Sequence of chain 1.A:
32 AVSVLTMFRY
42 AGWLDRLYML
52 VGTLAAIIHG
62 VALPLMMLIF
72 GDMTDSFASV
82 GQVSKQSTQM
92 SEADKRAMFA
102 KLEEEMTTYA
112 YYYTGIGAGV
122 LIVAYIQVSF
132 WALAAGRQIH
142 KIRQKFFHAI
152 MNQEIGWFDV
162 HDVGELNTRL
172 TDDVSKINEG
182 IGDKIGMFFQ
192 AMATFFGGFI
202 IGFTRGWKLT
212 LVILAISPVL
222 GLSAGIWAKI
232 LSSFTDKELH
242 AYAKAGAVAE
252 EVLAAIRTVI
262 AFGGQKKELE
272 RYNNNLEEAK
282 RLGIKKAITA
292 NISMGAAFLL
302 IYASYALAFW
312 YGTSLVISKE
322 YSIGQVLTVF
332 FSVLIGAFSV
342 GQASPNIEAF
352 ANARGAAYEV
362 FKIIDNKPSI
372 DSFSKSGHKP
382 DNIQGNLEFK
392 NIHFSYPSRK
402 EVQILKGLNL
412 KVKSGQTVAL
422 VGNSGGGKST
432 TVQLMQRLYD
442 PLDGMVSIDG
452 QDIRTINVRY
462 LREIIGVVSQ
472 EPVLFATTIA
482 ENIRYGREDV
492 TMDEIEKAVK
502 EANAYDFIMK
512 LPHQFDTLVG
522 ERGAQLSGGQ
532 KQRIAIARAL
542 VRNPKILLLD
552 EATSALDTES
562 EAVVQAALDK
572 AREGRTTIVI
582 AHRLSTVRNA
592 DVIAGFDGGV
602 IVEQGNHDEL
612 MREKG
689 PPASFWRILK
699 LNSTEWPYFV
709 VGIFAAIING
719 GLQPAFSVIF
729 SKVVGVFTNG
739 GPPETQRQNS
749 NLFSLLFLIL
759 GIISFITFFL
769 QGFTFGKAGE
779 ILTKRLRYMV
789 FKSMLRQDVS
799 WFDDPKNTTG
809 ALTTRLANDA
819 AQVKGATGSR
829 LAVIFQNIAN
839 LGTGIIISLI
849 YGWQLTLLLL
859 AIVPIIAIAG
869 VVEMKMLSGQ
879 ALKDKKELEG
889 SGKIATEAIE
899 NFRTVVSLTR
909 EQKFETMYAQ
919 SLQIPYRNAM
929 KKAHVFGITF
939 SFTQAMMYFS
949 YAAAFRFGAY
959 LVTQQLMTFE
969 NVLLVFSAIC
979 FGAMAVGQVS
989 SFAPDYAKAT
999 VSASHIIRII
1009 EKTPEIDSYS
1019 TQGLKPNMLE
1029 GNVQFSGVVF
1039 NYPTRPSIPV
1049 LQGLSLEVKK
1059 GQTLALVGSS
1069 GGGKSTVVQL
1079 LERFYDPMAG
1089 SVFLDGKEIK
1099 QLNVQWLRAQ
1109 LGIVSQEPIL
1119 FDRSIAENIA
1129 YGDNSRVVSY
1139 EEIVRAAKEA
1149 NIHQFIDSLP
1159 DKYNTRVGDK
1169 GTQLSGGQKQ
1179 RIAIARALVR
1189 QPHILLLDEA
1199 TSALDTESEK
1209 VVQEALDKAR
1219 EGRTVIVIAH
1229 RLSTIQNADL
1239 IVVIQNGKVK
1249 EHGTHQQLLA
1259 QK

The protein below binds the small molecule below.
Small molecule (SMILES): C[C@@H]1NC(=O)c2csc(n2)[C@H](CSSc2ccc([N+](=O)[O-])cc2[N+](=O)[O-])NC(=O)c2csc(n2)[C@H](C)NC(=O)c2csc1n2

Binding-site contacts:
Ligand atom N05 contacts residue PHE979 of chain 1.A at 4.2 Å.
Ligand atom C17 contacts residue PHE331 of chain 1.A at 4.3 Å (hydrophobic).
Ligand atom N4 contacts residue ILE214 of chain 1.A at 4.3 Å.
Ligand atom C6 contacts residue LEU335 of chain 1.A at 3.8 Å (hydrophobic).
Ligand atom C10 contacts residue PHE979 of chain 1.A at 3.7 Å (hydrophobic).
Ligand atom C16 contacts residue PHE299 of chain 1.A at 3.8 Å (hydrophobic).
Ligand atom C16 contacts residue ILE302 of chain 1.A at 3.8 Å (hydrophobic).
Ligand atom C16 contacts residue TYR303 of chain 1.A at 4.2 Å (hydrophobic).
Ligand atom O42 contacts residue SER218 of chain 1.A at 3.7 Å.
Ligand atom O02 contacts residue MET982 of chain 1.A at 4.0 Å.
Ligand atom N05 contacts residue TYR306 of chain 1.A at 3.8 Å.
Ligand atom S03 contacts residue LEU335 of chain 1.A at 3.7 Å.
Ligand atom O03 contacts residue PHE339 of chain 1.A at 3.6 Å.
Ligand atom N02 contacts residue ILE302 of chain 1.A at 4.2 Å.
Ligand atom C08 contacts residue ILE302 of chain 1.A at 4.2 Å (hydrophobic).
Ligand atom O21 contacts residue ILE302 of chain 1.A at 3.8 Å.
Ligand atom C09 contacts residue PHE724 of chain 1.A at 3.4 Å (hydrophobic).
Ligand atom C07 contacts residue ILE302 of chain 1.A at 3.8 Å (hydrophobic).
Ligand atom N4 contacts residue ILE217 of chain 1.A at 3.8 Å.
Ligand atom C3 contacts residue LEU221 of chain 1.A at 3.8 Å (hydrophobic).
Ligand atom C17 contacts residue TYR306 of chain 1.A at 3.5 Å (hydrophobic).
Ligand atom C06 contacts residue ILE302 of chain 1.A at 4.1 Å (hydrophobic).
Ligand atom C17 contacts residue PHE332 of chain 1.A at 3.7 Å (hydrophobic).
Ligand atom O41 contacts residue ILE217 of chain 1.A at 3.3 Å.
Ligand atom O42 contacts residue LEU221 of chain 1.A at 4.2 Å.
Ligand atom N04 contacts residue ILE302 of chain 1.A at 3.7 Å.
Ligand atom N03 contacts residue ILE302 of chain 1.A at 3.4 Å.
Ligand atom S02 contacts residue TYR303 of chain 1.A at 3.8 Å.
Ligand atom C14 contacts residue LEU335 of chain 1.A at 4.0 Å (hydrophobic).
Ligand atom N2 contacts residue LEU221 of chain 1.A at 3.5 Å.
Ligand atom O02 contacts residue PHE979 of chain 1.A at 3.2 Å.
Ligand atom O01 contacts residue PHE299 of chain 1.A at 3.7 Å.
Ligand atom O41 contacts residue ILE214 of chain 1.A at 3.8 Å.
Ligand atom O42 contacts residue ILE217 of chain 1.A at 3.4 Å.
Ligand atom O22 contacts residue LEU221 of chain 1.A at 3.4 Å.
Ligand atom O21 contacts residue LEU221 of chain 1.A at 3.4 Å.
Ligand atom C14 contacts residue ILE336 of chain 1.A at 4.2 Å (hydrophobic).
Ligand atom C5 contacts residue LEU335 of chain 1.A at 3.7 Å (hydrophobic).
Ligand atom C11 contacts residue PHE979 of chain 1.A at 4.2 Å (hydrophobic).
Ligand atom C05 contacts residue PHE299 of chain 1.A at 4.2 Å (hydrophobic).